Sequence of chain 1.N:
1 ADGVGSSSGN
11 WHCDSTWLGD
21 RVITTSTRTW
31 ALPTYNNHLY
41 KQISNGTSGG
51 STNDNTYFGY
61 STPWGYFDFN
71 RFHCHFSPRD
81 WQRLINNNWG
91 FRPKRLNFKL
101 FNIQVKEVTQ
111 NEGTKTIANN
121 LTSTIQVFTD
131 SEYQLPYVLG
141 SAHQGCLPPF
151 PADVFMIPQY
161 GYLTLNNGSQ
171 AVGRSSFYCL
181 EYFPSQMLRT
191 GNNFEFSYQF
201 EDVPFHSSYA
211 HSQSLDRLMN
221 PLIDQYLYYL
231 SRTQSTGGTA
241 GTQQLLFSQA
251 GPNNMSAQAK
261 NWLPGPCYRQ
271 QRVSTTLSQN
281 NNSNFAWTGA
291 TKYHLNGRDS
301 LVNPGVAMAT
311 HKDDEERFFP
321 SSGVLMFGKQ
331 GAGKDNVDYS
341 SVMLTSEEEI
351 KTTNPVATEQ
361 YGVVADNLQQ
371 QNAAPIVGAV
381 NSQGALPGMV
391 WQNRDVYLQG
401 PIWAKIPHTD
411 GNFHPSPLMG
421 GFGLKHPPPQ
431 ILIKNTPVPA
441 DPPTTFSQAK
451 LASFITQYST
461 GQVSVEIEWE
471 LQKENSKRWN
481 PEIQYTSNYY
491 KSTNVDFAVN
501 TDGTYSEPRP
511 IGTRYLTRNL

Sequence of chain 1.D:
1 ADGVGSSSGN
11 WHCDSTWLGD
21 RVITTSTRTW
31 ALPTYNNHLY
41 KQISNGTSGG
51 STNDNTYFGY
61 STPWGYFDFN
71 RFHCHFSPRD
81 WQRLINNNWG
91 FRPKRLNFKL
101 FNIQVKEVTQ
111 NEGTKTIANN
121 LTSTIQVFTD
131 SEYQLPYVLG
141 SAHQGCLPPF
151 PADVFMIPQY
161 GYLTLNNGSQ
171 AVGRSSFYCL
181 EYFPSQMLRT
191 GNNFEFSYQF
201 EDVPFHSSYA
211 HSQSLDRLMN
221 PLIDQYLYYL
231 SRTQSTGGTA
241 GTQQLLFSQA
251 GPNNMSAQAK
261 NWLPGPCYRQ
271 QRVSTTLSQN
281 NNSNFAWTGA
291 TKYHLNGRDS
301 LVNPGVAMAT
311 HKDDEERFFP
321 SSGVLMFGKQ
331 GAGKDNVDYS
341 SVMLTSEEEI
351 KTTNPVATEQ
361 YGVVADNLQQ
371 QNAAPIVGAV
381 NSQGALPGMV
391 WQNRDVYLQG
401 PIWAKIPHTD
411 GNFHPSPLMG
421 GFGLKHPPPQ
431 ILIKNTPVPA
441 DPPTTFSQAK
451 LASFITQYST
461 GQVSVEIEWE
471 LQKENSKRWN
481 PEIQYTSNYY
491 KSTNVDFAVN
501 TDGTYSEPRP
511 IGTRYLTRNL

This small molecule binds to this protein.
Small molecule (SMILES): OC[C@H]1O[C@@H](O)[C@H](O)[C@@H](O)[C@H]1O

Binding-site contacts:
Ligand atom O1 contacts residue TRP287 of chain 1.N at 3.0 Å (h-bond).
Ligand atom O5 contacts residue TRP287 of chain 1.N at 3.3 Å.
Ligand atom O2 contacts residue ASN55 of chain 1.N at 3.5 Å (h-bond).
Ligand atom O2 contacts residue SER256 of chain 1.D at 4.0 Å.
Ligand atom O3 contacts residue ASN254 of chain 1.D at 3.8 Å.
Ligand atom O2 contacts residue ASN254 of chain 1.D at 4.0 Å.
Ligand atom C3 contacts residue TRP287 of chain 1.N at 4.3 Å (hydrophobic).
Ligand atom C2 contacts residue TRP287 of chain 1.N at 3.8 Å (hydrophobic).
Ligand atom C6 contacts residue TRP287 of chain 1.N at 3.8 Å (hydrophobic).
Ligand atom O2 contacts residue THR52 of chain 1.N at 4.4 Å.
Ligand atom O3 contacts residue TRP287 of chain 1.N at 3.8 Å.
Ligand atom C5 contacts residue TRP287 of chain 1.N at 3.9 Å (hydrophobic).
Ligand atom C4 contacts residue TRP287 of chain 1.N at 3.4 Å (hydrophobic).
Ligand atom C1 contacts residue TRP287 of chain 1.N at 3.8 Å (hydrophobic).
Ligand atom C3 contacts residue ASN254 of chain 1.D at 4.1 Å.
Ligand atom O3 contacts residue ALA257 of chain 1.D at 4.5 Å.
Ligand atom O4 contacts residue TRP287 of chain 1.N at 2.1 Å.